Sequence of chain 1.B:
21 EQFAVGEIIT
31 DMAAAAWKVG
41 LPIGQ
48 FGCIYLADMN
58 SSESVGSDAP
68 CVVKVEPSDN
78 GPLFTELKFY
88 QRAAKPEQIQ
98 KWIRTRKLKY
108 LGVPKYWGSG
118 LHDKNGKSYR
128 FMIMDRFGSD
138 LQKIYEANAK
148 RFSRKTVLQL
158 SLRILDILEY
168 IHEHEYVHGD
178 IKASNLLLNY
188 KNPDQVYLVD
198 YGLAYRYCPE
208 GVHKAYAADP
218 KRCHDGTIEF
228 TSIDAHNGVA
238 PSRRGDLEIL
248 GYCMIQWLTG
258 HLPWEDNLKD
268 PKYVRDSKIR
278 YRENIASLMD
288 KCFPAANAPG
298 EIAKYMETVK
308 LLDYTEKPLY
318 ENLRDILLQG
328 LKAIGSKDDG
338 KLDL

Binding-site contacts:
Ligand atom C22 contacts residue ILE51 of chain 1.B at 3.6 Å (hydrophobic).
Ligand atom N12 contacts residue VAL69 of chain 1.B at 3.9 Å.
Ligand atom C03 contacts residue MET131 of chain 1.B at 3.4 Å (hydrophobic).
Ligand atom N13 contacts residue PHE134 of chain 1.B at 2.9 Å (h-bond).
Ligand atom N26 contacts residue GLN45 of chain 1.B at 3.2 Å (h-bond).
Ligand atom C02 contacts residue MET131 of chain 1.B at 3.8 Å (hydrophobic).
Ligand atom C09 contacts residue PHE134 of chain 1.B at 3.7 Å (hydrophobic).
Ligand atom N08 contacts residue PHE134 of chain 1.B at 3.4 Å.
Ligand atom N13 contacts residue VAL69 of chain 1.B at 3.7 Å.
Ligand atom N04 contacts residue TYR87 of chain 1.B at 3.9 Å.
Ligand atom C07 contacts residue ASP132 of chain 1.B at 3.4 Å.
Ligand atom C24 contacts residue PHE48 of chain 1.B at 4.1 Å (hydrophobic).
Ligand atom C03 contacts residue TYR87 of chain 1.B at 3.5 Å (hydrophobic).
Ligand atom N12 contacts residue PHE134 of chain 1.B at 3.6 Å.
Ligand atom N04 contacts residue VAL196 of chain 1.B at 3.9 Å.
Ligand atom C09 contacts residue VAL69 of chain 1.B at 3.9 Å (hydrophobic).
Ligand atom C05 contacts residue VAL196 of chain 1.B at 4.0 Å (hydrophobic).
Ligand atom C25 contacts residue GLN45 of chain 1.B at 4.0 Å.
Ligand atom C02 contacts residue PHE134 of chain 1.B at 3.5 Å (hydrophobic).
Ligand atom N26 contacts residue ILE51 of chain 1.B at 3.9 Å.
Ligand atom C09 contacts residue ASP132 of chain 1.B at 3.9 Å.
Ligand atom N26 contacts residue PHE48 of chain 1.B at 3.6 Å.
Ligand atom C15 contacts residue ILE51 of chain 1.B at 4.1 Å (hydrophobic).
Ligand atom C23 contacts residue ILE51 of chain 1.B at 3.6 Å (hydrophobic).
Ligand atom C15 contacts residue ILE43 of chain 1.B at 4.0 Å (hydrophobic).
Ligand atom N26 contacts residue GLY44 of chain 1.B at 3.7 Å.
Ligand atom N04 contacts residue MET131 of chain 1.B at 3.9 Å.
Ligand atom C22 contacts residue PHE48 of chain 1.B at 3.8 Å (hydrophobic).
Ligand atom C14 contacts residue ILE43 of chain 1.B at 3.7 Å (hydrophobic).
Ligand atom C03 contacts residue VAL196 of chain 1.B at 4.1 Å (hydrophobic).
Ligand atom C23 contacts residue LYS71 of chain 1.B at 3.6 Å.
Ligand atom C02 contacts residue ASP132 of chain 1.B at 3.3 Å.
Ligand atom C07 contacts residue VAL69 of chain 1.B at 4.0 Å (hydrophobic).
Ligand atom N08 contacts residue VAL69 of chain 1.B at 3.6 Å.
Ligand atom C11 contacts residue ILE43 of chain 1.B at 3.9 Å (hydrophobic).
Ligand atom C25 contacts residue PHE48 of chain 1.B at 3.8 Å (hydrophobic).
Ligand atom C07 contacts residue PHE134 of chain 1.B at 3.7 Å (hydrophobic).
Ligand atom N13 contacts residue ARG133 of chain 1.B at 3.7 Å.
Ligand atom N08 contacts residue ASP132 of chain 1.B at 3.0 Å (salt-bridge).
Ligand atom N12 contacts residue ILE43 of chain 1.B at 3.9 Å.

A small-molecule ligand and the protein it binds are described below.
Small molecule (SMILES): N#CCc1ccc(Nc2nccc(Nc3cc(C4CC4)[nH]n3)n2)cc1